A protein and the small-molecule ligand that binds it are described below.
Small molecule (SMILES): C[C@@H]1CN(S(=O)(=O)c2ccc(C=O)cc2)C[C@H](C)O1

Binding-site contacts:
Ligand atom C01 contacts residue LEU227 of chain 2.A at 3.7 Å (hydrophobic).
Ligand atom C10 contacts residue ILE8 of chain 2.B at 3.9 Å (hydrophobic).
Ligand atom C18 contacts residue GLY10 of chain 2.B at 3.9 Å.
Ligand atom C08 contacts residue ILE224 of chain 2.A at 3.9 Å (hydrophobic).
Ligand atom C10 contacts residue LYS127 of chain 2.A at 2.5 Å.
Ligand atom C09 contacts residue ILE173 of chain 2.A at 3.7 Å (hydrophobic).
Ligand atom C18 contacts residue ARG11 of chain 2.B at 4.0 Å.
Ligand atom C01 contacts residue LEU223 of chain 2.A at 3.6 Å (hydrophobic).
Ligand atom C09 contacts residue ILE8 of chain 2.B at 3.9 Å (hydrophobic).
Ligand atom C13 contacts residue LYS127 of chain 2.A at 1.4 Å.
Ligand atom C03 contacts residue ILE8 of chain 2.B at 4.3 Å (hydrophobic).
Ligand atom C03 contacts residue ILE224 of chain 2.A at 3.9 Å (hydrophobic).
Ligand atom C08 contacts residue ILE8 of chain 2.B at 4.1 Å (hydrophobic).
Ligand atom C07 contacts residue ILE173 of chain 2.A at 4.3 Å (hydrophobic).
Ligand atom C01 contacts residue PRO9 of chain 2.B at 4.3 Å (hydrophobic).
Ligand atom C10 contacts residue ILE173 of chain 2.A at 3.7 Å (hydrophobic).
Ligand atom C08 contacts residue LYS127 of chain 2.A at 4.3 Å.
Ligand atom C11 contacts residue LYS127 of chain 2.A at 3.7 Å.
Ligand atom C01 contacts residue ILE224 of chain 2.A at 3.9 Å (hydrophobic).
Ligand atom C18 contacts residue PRO9 of chain 2.B at 3.5 Å (hydrophobic).
Ligand atom O17 contacts residue LEU223 of chain 2.A at 4.5 Å.
Ligand atom C09 contacts residue GLY176 of chain 2.A at 3.9 Å.
Ligand atom C11 contacts residue ILE8 of chain 2.B at 3.8 Å (hydrophobic).
Ligand atom C02 contacts residue LEU223 of chain 2.A at 3.6 Å (hydrophobic).
Ligand atom C09 contacts residue LYS127 of chain 2.A at 2.9 Å.
Ligand atom C08 contacts residue PRO172 of chain 2.A at 3.5 Å (hydrophobic).
Ligand atom C12 contacts residue ILE8 of chain 2.B at 4.1 Å (hydrophobic).
Ligand atom C09 contacts residue PRO172 of chain 2.A at 3.5 Å (hydrophobic).
Ligand atom C11 contacts residue ILE173 of chain 2.A at 4.1 Å (hydrophobic).
Ligand atom O17 contacts residue PRO9 of chain 2.B at 3.7 Å.
Ligand atom C13 contacts residue ILE8 of chain 2.B at 4.2 Å (hydrophobic).
Ligand atom C13 contacts residue ILE173 of chain 2.A at 4.2 Å (hydrophobic).
Ligand atom O14 contacts residue ILE224 of chain 2.A at 3.9 Å.
Ligand atom C12 contacts residue ILE173 of chain 2.A at 4.4 Å (hydrophobic).
Ligand atom O14 contacts residue PRO172 of chain 2.A at 3.6 Å.
Ligand atom C08 contacts residue ILE173 of chain 2.A at 4.0 Å (hydrophobic).

Sequence of chain 2.A:
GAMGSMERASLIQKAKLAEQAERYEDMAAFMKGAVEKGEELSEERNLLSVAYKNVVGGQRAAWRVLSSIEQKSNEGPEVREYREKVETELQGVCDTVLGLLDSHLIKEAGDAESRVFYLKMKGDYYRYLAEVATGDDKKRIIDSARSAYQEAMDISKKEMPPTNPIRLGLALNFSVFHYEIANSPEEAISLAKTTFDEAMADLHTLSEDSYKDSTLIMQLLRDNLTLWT

Sequence of chain 2.B:
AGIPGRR